Binding-site contacts:
Ligand atom C8 contacts residue ASN676 of chain 1.B at 3.8 Å.
Ligand atom C8 contacts residue VAL675 of chain 1.B at 4.2 Å (hydrophobic).
Ligand atom C5 contacts residue ASN676 of chain 1.B at 3.8 Å.
Ligand atom C3 contacts residue ASN676 of chain 1.B at 3.9 Å.
Ligand atom C4 contacts residue ASN676 of chain 1.B at 4.3 Å.
Ligand atom C7 contacts residue HIS674 of chain 1.B at 4.1 Å.
Ligand atom N2 contacts residue ASN676 of chain 1.B at 3.0 Å (h-bond).
Ligand atom C2 contacts residue ASN676 of chain 1.B at 2.5 Å.
Ligand atom C8 contacts residue HIS674 of chain 1.B at 3.1 Å.
Ligand atom O7 contacts residue ASN676 of chain 1.B at 3.2 Å (h-bond).
Ligand atom O7 contacts residue HIS674 of chain 1.B at 4.1 Å.
Ligand atom C1 contacts residue ASN676 of chain 1.B at 1.5 Å.
Ligand atom O5 contacts residue ASN676 of chain 1.B at 2.4 Å (h-bond).
Ligand atom C7 contacts residue ASN676 of chain 1.B at 3.3 Å.

A small-molecule ligand and the protein it binds are described below.
Small molecule (SMILES): CC(=O)N[C@@H]1[C@@H](O)[C@H](O)[C@@H](CO)O[C@H]1O

Sequence of chain 1.B:
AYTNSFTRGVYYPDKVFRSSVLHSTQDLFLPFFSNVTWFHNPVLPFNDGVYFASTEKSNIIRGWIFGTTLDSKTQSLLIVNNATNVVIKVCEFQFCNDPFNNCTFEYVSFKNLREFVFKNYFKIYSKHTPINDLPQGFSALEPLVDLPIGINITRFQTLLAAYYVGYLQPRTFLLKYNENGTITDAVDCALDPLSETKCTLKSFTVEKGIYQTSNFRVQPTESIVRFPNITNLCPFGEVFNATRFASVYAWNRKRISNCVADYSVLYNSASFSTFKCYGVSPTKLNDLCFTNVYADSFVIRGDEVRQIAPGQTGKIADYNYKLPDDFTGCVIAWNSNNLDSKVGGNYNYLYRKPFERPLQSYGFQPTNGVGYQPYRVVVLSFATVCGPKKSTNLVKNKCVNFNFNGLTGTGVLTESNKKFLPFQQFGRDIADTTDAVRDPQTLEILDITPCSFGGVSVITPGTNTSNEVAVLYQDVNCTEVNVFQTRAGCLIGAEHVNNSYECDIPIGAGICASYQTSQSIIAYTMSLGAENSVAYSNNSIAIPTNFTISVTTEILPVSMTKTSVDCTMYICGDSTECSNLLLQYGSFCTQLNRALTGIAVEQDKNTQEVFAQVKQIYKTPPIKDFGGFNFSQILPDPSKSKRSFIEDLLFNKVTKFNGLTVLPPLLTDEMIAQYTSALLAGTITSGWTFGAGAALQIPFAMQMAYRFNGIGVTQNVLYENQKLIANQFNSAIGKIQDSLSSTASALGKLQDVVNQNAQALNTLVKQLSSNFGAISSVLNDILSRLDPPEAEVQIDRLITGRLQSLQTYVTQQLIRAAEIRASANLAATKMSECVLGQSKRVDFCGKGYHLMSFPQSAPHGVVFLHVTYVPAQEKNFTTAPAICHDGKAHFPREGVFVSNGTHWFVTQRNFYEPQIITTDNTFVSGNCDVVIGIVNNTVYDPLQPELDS